Binding-site contacts:
Ligand atom C8 contacts residue ASN24 of chain 1.E at 3.9 Å.
Ligand atom N2 contacts residue ASN24 of chain 1.E at 2.9 Å (h-bond).
Ligand atom C1 contacts residue ASN24 of chain 1.E at 1.4 Å.
Ligand atom C7 contacts residue ASN24 of chain 1.E at 3.2 Å.
Ligand atom O5 contacts residue ASN24 of chain 1.E at 2.4 Å (h-bond).
Ligand atom C5 contacts residue ASN24 of chain 1.E at 3.7 Å.
Ligand atom O7 contacts residue ASN24 of chain 1.E at 3.2 Å (h-bond).
Ligand atom C3 contacts residue ASN24 of chain 1.E at 3.8 Å.
Ligand atom C2 contacts residue ASN24 of chain 1.E at 2.4 Å.
Ligand atom C8 contacts residue LYS23 of chain 1.E at 4.3 Å.
Ligand atom C4 contacts residue ASN24 of chain 1.E at 4.2 Å.

Sequence of chain 1.E:
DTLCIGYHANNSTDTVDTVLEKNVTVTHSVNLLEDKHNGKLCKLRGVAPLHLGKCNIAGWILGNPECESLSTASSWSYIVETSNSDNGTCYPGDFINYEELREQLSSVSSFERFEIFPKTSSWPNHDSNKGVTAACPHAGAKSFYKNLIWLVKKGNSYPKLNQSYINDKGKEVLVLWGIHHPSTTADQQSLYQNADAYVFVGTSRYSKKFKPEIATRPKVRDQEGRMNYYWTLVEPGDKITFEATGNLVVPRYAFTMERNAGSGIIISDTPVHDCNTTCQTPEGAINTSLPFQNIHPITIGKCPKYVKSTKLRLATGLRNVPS

The protein below binds the small molecule below.
Small molecule (SMILES): CC(=O)N[C@@H]1[C@@H](O)[C@H](O)[C@@H](CO)O[C@H]1O